Sequence of chain 1.D:
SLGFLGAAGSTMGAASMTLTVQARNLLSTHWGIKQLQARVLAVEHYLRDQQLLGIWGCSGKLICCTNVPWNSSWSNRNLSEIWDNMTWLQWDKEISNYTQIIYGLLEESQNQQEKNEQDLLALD

Binding-site contacts:
Ligand atom C5 contacts residue ASN93 of chain 1.D at 3.8 Å.
Ligand atom C3 contacts residue ASN93 of chain 1.D at 3.9 Å.
Ligand atom C5 contacts residue SER95 of chain 1.D at 4.1 Å.
Ligand atom C8 contacts residue ASN93 of chain 1.D at 4.1 Å.
Ligand atom C1 contacts residue SER95 of chain 1.D at 3.2 Å.
Ligand atom C1 contacts residue ASN93 of chain 1.D at 1.5 Å.
Ligand atom N2 contacts residue ASN93 of chain 1.D at 2.9 Å (h-bond).
Ligand atom O5 contacts residue ASN93 of chain 1.D at 2.5 Å (h-bond).
Ligand atom O6 contacts residue SER95 of chain 1.D at 4.1 Å.
Ligand atom C7 contacts residue ASN93 of chain 1.D at 3.2 Å.
Ligand atom C4 contacts residue ASN93 of chain 1.D at 4.4 Å.
Ligand atom O5 contacts residue SER95 of chain 1.D at 3.1 Å (h-bond).
Ligand atom C2 contacts residue ASN93 of chain 1.D at 2.5 Å.
Ligand atom O7 contacts residue ASN93 of chain 1.D at 3.1 Å (h-bond).

A protein and the small-molecule ligand that binds it are described below.
Small molecule (SMILES): CC(=O)N[C@@H]1[C@@H](O)[C@H](O)[C@@H](CO)O[C@H]1O